Sequence of chain 1.B:
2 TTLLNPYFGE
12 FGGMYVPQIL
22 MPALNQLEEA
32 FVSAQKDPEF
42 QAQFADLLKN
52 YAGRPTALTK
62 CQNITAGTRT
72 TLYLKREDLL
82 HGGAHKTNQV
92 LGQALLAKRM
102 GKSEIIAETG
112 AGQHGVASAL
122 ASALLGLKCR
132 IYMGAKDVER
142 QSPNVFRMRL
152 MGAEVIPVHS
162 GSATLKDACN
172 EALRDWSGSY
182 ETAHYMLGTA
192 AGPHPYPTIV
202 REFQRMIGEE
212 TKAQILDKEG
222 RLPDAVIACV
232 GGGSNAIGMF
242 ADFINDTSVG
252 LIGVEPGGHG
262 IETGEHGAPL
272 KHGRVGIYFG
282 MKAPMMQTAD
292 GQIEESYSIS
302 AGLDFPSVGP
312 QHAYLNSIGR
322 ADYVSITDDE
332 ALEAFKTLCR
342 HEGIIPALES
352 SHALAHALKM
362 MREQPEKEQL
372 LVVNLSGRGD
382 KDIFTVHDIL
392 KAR

The protein below binds the small molecule below.
Small molecule (SMILES): c1ccc2[nH]cnc2c1

Binding-site contacts:
Ligand atom N1 contacts residue 0JO1 of chain 1.H at 3.1 Å.
Ligand atom C3A contacts residue 0JO1 of chain 1.H at 4.2 Å.
Ligand atom C5 contacts residue LEU166 of chain 1.B at 3.7 Å (hydrophobic).
Ligand atom C3A contacts residue THR190 of chain 1.B at 3.6 Å.
Ligand atom C4 contacts residue CYS170 of chain 1.B at 3.8 Å (hydrophobic).
Ligand atom C4 contacts residue LEU166 of chain 1.B at 3.9 Å (hydrophobic).
Ligand atom C7 contacts residue THR190 of chain 1.B at 3.7 Å.
Ligand atom C5 contacts residue PHE306 of chain 1.B at 3.7 Å (hydrophobic).
Ligand atom C3A contacts residue GLU109 of chain 1.B at 3.6 Å.
Ligand atom C2 contacts residue THR190 of chain 1.B at 4.1 Å.
Ligand atom C2 contacts residue 0JO1 of chain 1.H at 3.6 Å.
Ligand atom C2 contacts residue HIS115 of chain 1.B at 4.2 Å.
Ligand atom C7 contacts residue LEU166 of chain 1.B at 3.7 Å (hydrophobic).
Ligand atom N3 contacts residue THR190 of chain 1.B at 4.2 Å.
Ligand atom N3 contacts residue GLU109 of chain 1.B at 2.6 Å (salt-bridge).
Ligand atom C3A contacts residue LEU166 of chain 1.B at 4.0 Å (hydrophobic).
Ligand atom C5 contacts residue THR190 of chain 1.B at 3.7 Å.
Ligand atom C7 contacts residue GLY232 of chain 1.B at 4.0 Å.
Ligand atom N1 contacts residue GLY189 of chain 1.B at 3.6 Å.
Ligand atom C6 contacts residue THR190 of chain 1.B at 3.8 Å.
Ligand atom C7A contacts residue LEU166 of chain 1.B at 3.9 Å (hydrophobic).
Ligand atom N1 contacts residue LYS87 of chain 1.B at 2.9 Å (salt-bridge).
Ligand atom C2 contacts residue LYS87 of chain 1.B at 3.6 Å.
Ligand atom C7A contacts residue 0JO1 of chain 1.H at 3.5 Å.
Ligand atom C6 contacts residue LEU166 of chain 1.B at 3.6 Å (hydrophobic).
Ligand atom C6 contacts residue GLY233 of chain 1.B at 3.5 Å.
Ligand atom C7 contacts residue GLY303 of chain 1.B at 4.2 Å.
Ligand atom C7 contacts residue 0JO1 of chain 1.H at 4.0 Å.
Ligand atom N1 contacts residue THR190 of chain 1.B at 3.7 Å.
Ligand atom C4 contacts residue GLU109 of chain 1.B at 4.0 Å.
Ligand atom C6 contacts residue PHE306 of chain 1.B at 3.8 Å (hydrophobic).
Ligand atom N3 contacts residue LEU166 of chain 1.B at 4.3 Å.
Ligand atom C7A contacts residue LYS87 of chain 1.B at 4.0 Å.
Ligand atom C2 contacts residue GLY189 of chain 1.B at 3.4 Å.
Ligand atom C7 contacts residue GLY233 of chain 1.B at 3.5 Å.
Ligand atom C2 contacts residue GLU109 of chain 1.B at 3.5 Å.
Ligand atom C6 contacts residue GLY232 of chain 1.B at 3.9 Å.
Ligand atom C4 contacts residue THR190 of chain 1.B at 3.6 Å.
Ligand atom C7A contacts residue THR190 of chain 1.B at 3.5 Å.
Ligand atom N3 contacts residue GLY189 of chain 1.B at 3.9 Å.